Binding-site contacts:
Ligand atom CD1 contacts residue GLU245 of chain 1.A at 3.8 Å.
Ligand atom CA contacts residue GLU245 of chain 1.A at 3.6 Å.
Ligand atom N contacts residue GLU245 of chain 1.A at 3.1 Å (salt-bridge).
Ligand atom CG contacts residue MET246 of chain 1.A at 4.1 Å (hydrophobic).
Ligand atom CG1 contacts residue GLU245 of chain 1.A at 3.2 Å.
Ligand atom CD2 contacts residue GLU83 of chain 1.A at 4.0 Å.
Ligand atom CD1 contacts residue LEU242 of chain 1.A at 3.8 Å (hydrophobic).
Ligand atom N contacts residue GLU245 of chain 1.A at 3.5 Å (salt-bridge).
Ligand atom CB contacts residue VAL79 of chain 1.A at 4.4 Å (hydrophobic).
Ligand atom CD1 contacts residue ASP241 of chain 1.A at 3.7 Å.
Ligand atom CD1 contacts residue MET246 of chain 1.A at 3.7 Å (hydrophobic).
Ligand atom CG contacts residue LEU82 of chain 1.A at 4.4 Å (hydrophobic).
Ligand atom CA contacts residue VAL79 of chain 1.A at 4.3 Å (hydrophobic).
Ligand atom CD2 contacts residue VAL79 of chain 1.A at 3.6 Å (hydrophobic).
Ligand atom CD2 contacts residue LEU82 of chain 1.A at 3.9 Å (hydrophobic).
Ligand atom CB contacts residue MET246 of chain 1.A at 4.3 Å (hydrophobic).
Ligand atom CB contacts residue ILE61 of chain 1.A at 4.2 Å (hydrophobic).
Ligand atom CB contacts residue GLU245 of chain 1.A at 3.4 Å.
Ligand atom CD1 contacts residue LEU242 of chain 1.A at 3.6 Å (hydrophobic).
Ligand atom N contacts residue VAL79 of chain 1.A at 4.5 Å.
Ligand atom CG contacts residue VAL79 of chain 1.A at 4.2 Å (hydrophobic).
Ligand atom CD1 contacts residue ILE61 of chain 1.A at 3.6 Å (hydrophobic).
Ligand atom C contacts residue GLU245 of chain 1.A at 4.1 Å.
Ligand atom CG2 contacts residue LEU242 of chain 1.A at 3.8 Å (hydrophobic).
Ligand atom CB contacts residue GLU245 of chain 1.A at 4.4 Å.
Ligand atom O contacts residue ILE61 of chain 1.A at 4.2 Å.
Ligand atom CD1 contacts residue LEU82 of chain 1.A at 3.7 Å (hydrophobic).
Ligand atom C contacts residue ILE61 of chain 1.A at 4.4 Å (hydrophobic).
Ligand atom CD2 contacts residue MET246 of chain 1.A at 3.7 Å (hydrophobic).

The protein below binds the small molecule below.
Small molecule (SMILES): CC[C@H](C)[C@H](N)C(=O)N[C@@H](CC(C)C)C(=O)N[C@@H](C)C(=O)N[C@@H](C)C(=O)N[C@H](C=O)CC(C)C

Sequence of chain 1.A:
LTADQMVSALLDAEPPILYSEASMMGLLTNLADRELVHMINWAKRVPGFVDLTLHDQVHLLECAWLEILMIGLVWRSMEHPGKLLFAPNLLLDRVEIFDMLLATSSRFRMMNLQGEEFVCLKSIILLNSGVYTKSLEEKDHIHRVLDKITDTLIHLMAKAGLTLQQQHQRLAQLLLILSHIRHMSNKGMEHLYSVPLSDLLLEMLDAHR